Binding-site contacts:
Ligand atom O18 contacts residue GLY27 of chain 1.A at 3.5 Å.
Ligand atom O26 contacts residue ASP30 of chain 1.A at 3.5 Å (salt-bridge).
Ligand atom C35 contacts residue PRO81 of chain 1.B at 3.6 Å (hydrophobic).
Ligand atom C27 contacts residue ASP29 of chain 1.A at 3.5 Å.
Ligand atom N20 contacts residue GLY27 of chain 1.A at 3.3 Å (h-bond).
Ligand atom C32 contacts residue ASP25 of chain 1.B at 3.1 Å.
Ligand atom C17 contacts residue ASP25 of chain 1.B at 3.2 Å.
Ligand atom C34 contacts residue GLY49 of chain 1.A at 3.4 Å.
Ligand atom C35 contacts residue VAL82 of chain 1.B at 3.7 Å (hydrophobic).
Ligand atom O10 contacts residue GLY48 of chain 1.B at 3.6 Å.
Ligand atom C16 contacts residue ASP25 of chain 1.B at 3.0 Å.
Ligand atom O18 contacts residue ASP25 of chain 1.B at 2.6 Å (salt-bridge).
Ligand atom C17 contacts residue ASP25 of chain 1.A at 3.1 Å.
Ligand atom O18 contacts residue ASP25 of chain 1.A at 2.8 Å (salt-bridge).
Ligand atom O26 contacts residue ASP29 of chain 1.A at 3.6 Å (salt-bridge).
Ligand atom C3 contacts residue GLY48 of chain 1.B at 3.7 Å.
Ligand atom O28 contacts residue ASP29 of chain 1.A at 2.7 Å (salt-bridge).
Ligand atom C16 contacts residue GLY27 of chain 1.B at 3.5 Å.
Ligand atom O10 contacts residue GLY49 of chain 1.B at 3.1 Å.
Ligand atom C34 contacts residue PRO81 of chain 1.B at 3.4 Å (hydrophobic).
Ligand atom C15 contacts residue ILE84 of chain 1.A at 3.3 Å (hydrophobic).
Ligand atom C7 contacts residue VAL32 of chain 1.B at 3.7 Å (hydrophobic).
Ligand atom O10 contacts residue ILE50 of chain 1.A at 3.3 Å.
Ligand atom C6 contacts residue ALA28 of chain 1.B at 3.5 Å (hydrophobic).
Ligand atom C33 contacts residue ILE50 of chain 1.A at 3.7 Å (hydrophobic).
Ligand atom O9 contacts residue ILE50 of chain 1.A at 3.5 Å.
Ligand atom C31 contacts residue GLY48 of chain 1.A at 3.3 Å.
Ligand atom C4 contacts residue GLY48 of chain 1.B at 3.1 Å.
Ligand atom C34 contacts residue ILE50 of chain 1.A at 3.7 Å (hydrophobic).
Ligand atom C37 contacts residue GLY27 of chain 1.A at 3.6 Å.
Ligand atom O28 contacts residue ALA28 of chain 1.A at 3.5 Å.
Ligand atom C36 contacts residue VAL82 of chain 1.B at 3.6 Å (hydrophobic).
Ligand atom C12 contacts residue GLY27 of chain 1.B at 3.2 Å.
Ligand atom C7 contacts residue ASP30 of chain 1.B at 3.4 Å.
Ligand atom N1 contacts residue ASP30 of chain 1.B at 2.8 Å (salt-bridge).
Ligand atom C7 contacts residue ALA28 of chain 1.B at 3.5 Å (hydrophobic).
Ligand atom C30 contacts residue GLY48 of chain 1.A at 3.2 Å.
Ligand atom C32 contacts residue ILE84 of chain 1.B at 3.5 Å (hydrophobic).
Ligand atom O9 contacts residue ILE84 of chain 1.B at 3.6 Å.
Ligand atom C13 contacts residue GLY27 of chain 1.B at 3.6 Å.

Sequence of chain 1.B:
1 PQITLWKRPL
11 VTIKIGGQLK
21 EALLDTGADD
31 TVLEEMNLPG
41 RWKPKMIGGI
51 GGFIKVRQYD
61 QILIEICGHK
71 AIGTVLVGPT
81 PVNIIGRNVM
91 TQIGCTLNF

This small molecule binds to this protein.
Small molecule (SMILES): CC(C)CN(C[C@@H](O)[C@H](Cc1ccccc1)NC(=O)O[C@H]1CO[C@H]2OCC[C@H]21)S(=O)(=O)c1ccc(N)cc1

Sequence of chain 1.A:
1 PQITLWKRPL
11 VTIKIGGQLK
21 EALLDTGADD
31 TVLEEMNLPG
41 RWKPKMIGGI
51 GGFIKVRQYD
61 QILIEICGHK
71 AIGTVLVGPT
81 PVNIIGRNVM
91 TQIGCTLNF